The protein below binds the small molecule below.
Small molecule (SMILES): CC[C@@H]1C[C@]2(C)C=C(C)[C@H](C)C[C@]23NC(=O)C(=C3O)C(=O)[C@]2(C)[C@@H](CC[C@H]3[C@H]2CCC[C@@H]3O)C[C@H]1O

Sequence of chain 1.A:
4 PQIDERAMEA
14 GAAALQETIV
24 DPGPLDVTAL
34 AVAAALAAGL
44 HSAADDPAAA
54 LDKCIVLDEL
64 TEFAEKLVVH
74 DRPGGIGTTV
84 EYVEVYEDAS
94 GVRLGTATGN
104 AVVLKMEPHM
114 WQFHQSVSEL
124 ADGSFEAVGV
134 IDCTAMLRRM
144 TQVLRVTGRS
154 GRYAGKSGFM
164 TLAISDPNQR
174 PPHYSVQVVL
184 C

Binding-site contacts:
Ligand atom C10 contacts residue LEU70 of chain 1.A at 3.5 Å (hydrophobic).
Ligand atom O4 contacts residue TYR177 of chain 1.A at 3.6 Å (h-bond).
Ligand atom C7 contacts residue GLN115 of chain 1.A at 4.1 Å.
Ligand atom C23 contacts residue MET139 of chain 1.A at 3.7 Å (hydrophobic).
Ligand atom C1 contacts residue MET113 of chain 1.A at 4.0 Å (hydrophobic).
Ligand atom C6 contacts residue ALA10 of chain 1.A at 3.8 Å (hydrophobic).
Ligand atom C3 contacts residue VAL83 of chain 1.A at 4.0 Å (hydrophobic).
Ligand atom C27 contacts residue GLU87 of chain 1.A at 3.9 Å.
Ligand atom C4 contacts residue VAL72 of chain 1.A at 4.0 Å (hydrophobic).
Ligand atom C22 contacts residue TYR177 of chain 1.A at 3.4 Å (hydrophobic).
Ligand atom C21 contacts residue MET139 of chain 1.A at 4.0 Å (hydrophobic).
Ligand atom O8 contacts residue VAL83 of chain 1.A at 3.9 Å.
Ligand atom C21 contacts residue CYS136 of chain 1.A at 4.0 Å (hydrophobic).
Ligand atom C26 contacts residue TYR177 of chain 1.A at 3.9 Å (hydrophobic).
Ligand atom C4 contacts residue GLN115 of chain 1.A at 4.0 Å.
Ligand atom O14 contacts residue LEU70 of chain 1.A at 3.6 Å.
Ligand atom O16 contacts residue HIS117 of chain 1.A at 3.1 Å.
Ligand atom C29 contacts residue GLU87 of chain 1.A at 3.6 Å.
Ligand atom C8 contacts residue LEU70 of chain 1.A at 4.1 Å (hydrophobic).
Ligand atom C8 contacts residue ALA67 of chain 1.A at 4.0 Å (hydrophobic).
Ligand atom C2 contacts residue ARG9 of chain 1.A at 4.1 Å.
Ligand atom O16 contacts residue GLN115 of chain 1.A at 3.0 Å (h-bond).
Ligand atom C3 contacts residue VAL106 of chain 1.A at 4.1 Å (hydrophobic).
Ligand atom N11 contacts residue LEU70 of chain 1.A at 3.8 Å.
Ligand atom C23 contacts residue CYS136 of chain 1.A at 3.5 Å (hydrophobic).
Ligand atom C5 contacts residue HIS117 of chain 1.A at 3.5 Å.
Ligand atom C11 contacts residue TYR177 of chain 1.A at 3.6 Å (hydrophobic).
Ligand atom C19 contacts residue TYR177 of chain 1.A at 4.1 Å (hydrophobic).
Ligand atom C17 contacts residue LEU70 of chain 1.A at 4.0 Å (hydrophobic).
Ligand atom C8 contacts residue GLU87 of chain 1.A at 3.6 Å.
Ligand atom O14 contacts residue ALA10 of chain 1.A at 3.1 Å.
Ligand atom C3 contacts residue GLN115 of chain 1.A at 3.8 Å.
Ligand atom C11 contacts residue GLU65 of chain 1.A at 3.5 Å.
Ligand atom C11 contacts residue GLU87 of chain 1.A at 3.3 Å.
Ligand atom CZ contacts residue ARG9 of chain 1.A at 4.1 Å.
Ligand atom C14 contacts residue GLN115 of chain 1.A at 3.8 Å.
Ligand atom C4 contacts residue VAL83 of chain 1.A at 3.8 Å (hydrophobic).
Ligand atom C9 contacts residue LEU70 of chain 1.A at 3.8 Å (hydrophobic).
Ligand atom O8 contacts residue GLN115 of chain 1.A at 3.1 Å (h-bond).
Ligand atom C6 contacts residue ARG9 of chain 1.A at 4.0 Å.